Sequence of chain 2.B:
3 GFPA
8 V

The protein below binds the small molecule below.
Small molecule (SMILES): CC(C)(Oc1cc(F)cc(F)c1)C(=O)NCCS

Sequence of chain 2.A:
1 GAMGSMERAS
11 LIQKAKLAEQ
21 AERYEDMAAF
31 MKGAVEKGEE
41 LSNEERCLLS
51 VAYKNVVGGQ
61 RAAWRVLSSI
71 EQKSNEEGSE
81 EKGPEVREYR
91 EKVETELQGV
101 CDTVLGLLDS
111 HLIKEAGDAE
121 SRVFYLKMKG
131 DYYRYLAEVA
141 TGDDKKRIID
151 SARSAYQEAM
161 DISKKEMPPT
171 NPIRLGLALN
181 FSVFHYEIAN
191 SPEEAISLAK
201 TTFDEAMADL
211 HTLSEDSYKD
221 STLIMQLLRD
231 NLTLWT

Binding-site contacts:
Ligand atom C contacts residue VAL8 of chain 2.B at 4.3 Å (hydrophobic).
Ligand atom F contacts residue ILE173 of chain 2.A at 3.5 Å.
Ligand atom C4 contacts residue VAL8 of chain 2.B at 4.1 Å (hydrophobic).
Ligand atom C5 contacts residue PHE124 of chain 2.A at 4.0 Å (hydrophobic).
Ligand atom C contacts residue ILE224 of chain 2.A at 4.2 Å (hydrophobic).
Ligand atom C5 contacts residue LYS127 of chain 2.A at 3.9 Å.
Ligand atom F contacts residue VAL8 of chain 2.B at 4.4 Å.
Ligand atom O contacts residue ILE224 of chain 2.A at 3.9 Å.
Ligand atom F contacts residue GLY176 of chain 2.A at 3.9 Å.
Ligand atom C7 contacts residue VAL8 of chain 2.B at 4.3 Å (hydrophobic).
Ligand atom C4 contacts residue LYS127 of chain 2.A at 4.0 Å.
Ligand atom C5 contacts residue VAL8 of chain 2.B at 3.8 Å (hydrophobic).
Ligand atom S contacts residue CYS47 of chain 2.A at 2.1 Å (h-bond).
Ligand atom C8 contacts residue PRO172 of chain 2.A at 4.3 Å (hydrophobic).
Ligand atom C11 contacts residue CYS47 of chain 2.A at 3.2 Å (hydrophobic).
Ligand atom C6 contacts residue VAL8 of chain 2.B at 3.5 Å (hydrophobic).
Ligand atom C4 contacts residue ILE173 of chain 2.A at 4.3 Å (hydrophobic).
Ligand atom O contacts residue PRO172 of chain 2.A at 4.1 Å.
Ligand atom C8 contacts residue LEU223 of chain 2.A at 4.4 Å (hydrophobic).
Ligand atom F1 contacts residue VAL8 of chain 2.B at 3.2 Å.
Ligand atom C3 contacts residue VAL8 of chain 2.B at 4.2 Å (hydrophobic).
Ligand atom C2 contacts residue ILE224 of chain 2.A at 4.4 Å (hydrophobic).
Ligand atom F contacts residue PRO172 of chain 2.A at 3.8 Å.
Ligand atom C1 contacts residue ILE224 of chain 2.A at 4.3 Å (hydrophobic).
Ligand atom C contacts residue LEU223 of chain 2.A at 4.4 Å (hydrophobic).
Ligand atom C3 contacts residue ILE224 of chain 2.A at 4.2 Å (hydrophobic).
Ligand atom F1 contacts residue SER50 of chain 2.A at 3.7 Å.
Ligand atom C4 contacts residue PRO172 of chain 2.A at 4.1 Å (hydrophobic).
Ligand atom C8 contacts residue ASP220 of chain 2.A at 4.4 Å.
Ligand atom S contacts residue PHE124 of chain 2.A at 4.0 Å.
Ligand atom F contacts residue LYS127 of chain 2.A at 3.4 Å.
Ligand atom C3 contacts residue ILE173 of chain 2.A at 4.2 Å (hydrophobic).
Ligand atom F contacts residue LEU177 of chain 2.A at 4.3 Å.
Ligand atom C3 contacts residue PRO172 of chain 2.A at 3.5 Å (hydrophobic).
Ligand atom C10 contacts residue CYS47 of chain 2.A at 3.6 Å (hydrophobic).
Ligand atom C8 contacts residue ILE224 of chain 2.A at 4.1 Å (hydrophobic).
Ligand atom C6 contacts residue PHE124 of chain 2.A at 4.4 Å (hydrophobic).